A protein and the small-molecule ligand that binds it are described below.
Small molecule (SMILES): Cc1cc(CCCOc2c(C)cc(-c3noc(C(F)(F)F)n3)cc2C)on1

Binding-site contacts:
Ligand atom C2A contacts residue PHE179 of chain 3.A at 3.5 Å (hydrophobic).
Ligand atom C3 contacts residue LEU100 of chain 3.A at 3.6 Å (hydrophobic).
Ligand atom CM2 contacts residue ILE122 of chain 3.A at 3.5 Å (hydrophobic).
Ligand atom CM4 contacts residue TYR142 of chain 3.A at 3.5 Å (hydrophobic).
Ligand atom F1 contacts residue MET124 of chain 3.A at 3.5 Å.
Ligand atom F2 contacts residue TYR142 of chain 3.A at 3.6 Å.
Ligand atom N1A contacts residue PHE179 of chain 3.A at 3.6 Å.
Ligand atom N2 contacts residue LEU100 of chain 3.A at 3.8 Å.
Ligand atom F3 contacts residue TYR142 of chain 3.A at 2.6 Å.
Ligand atom CM3 contacts residue ASN212 of chain 3.A at 3.6 Å.
Ligand atom N1A contacts residue TYR144 of chain 3.A at 3.3 Å.
Ligand atom F1 contacts residue LEU217 of chain 3.A at 3.3 Å.
Ligand atom N3A contacts residue LEU217 of chain 3.A at 3.6 Å.
Ligand atom CM6 contacts residue LEU184 of chain 3.A at 3.4 Å (hydrophobic).
Ligand atom C6B contacts residue LEU181 of chain 3.A at 3.5 Å (hydrophobic).
Ligand atom C4 contacts residue TYR190 of chain 3.A at 3.6 Å (hydrophobic).
Ligand atom F2 contacts residue VAL168 of chain 3.A at 2.9 Å.
Ligand atom C4B contacts residue LEU181 of chain 3.A at 3.8 Å (hydrophobic).
Ligand atom CM6 contacts residue MET214 of chain 3.A at 3.4 Å (hydrophobic).
Ligand atom CM6 contacts residue TYR144 of chain 3.A at 3.6 Å (hydrophobic).
Ligand atom C5B contacts residue LEU181 of chain 3.A at 3.5 Å (hydrophobic).
Ligand atom C1B contacts residue ILE98 of chain 3.A at 3.7 Å (hydrophobic).
Ligand atom F2 contacts residue PHE179 of chain 3.A at 3.6 Å.
Ligand atom N3A contacts residue PHE179 of chain 3.A at 3.2 Å.
Ligand atom CM3 contacts residue TYR190 of chain 3.A at 3.7 Å (hydrophobic).
Ligand atom C2A contacts residue TYR144 of chain 3.A at 3.6 Å (hydrophobic).
Ligand atom F3 contacts residue ALA166 of chain 3.A at 3.2 Å.
Ligand atom C4 contacts residue LEU100 of chain 3.A at 3.7 Å (hydrophobic).
Ligand atom F3 contacts residue TYR144 of chain 3.A at 3.1 Å.
Ligand atom O1 contacts residue LEU100 of chain 3.A at 3.7 Å.
Ligand atom F1 contacts residue TYR142 of chain 3.A at 3.3 Å.
Ligand atom O1A contacts residue TYR144 of chain 3.A at 3.3 Å.
Ligand atom O1B contacts residue ILE98 of chain 3.A at 3.1 Å.
Ligand atom C3A contacts residue PHE179 of chain 3.A at 3.4 Å (hydrophobic).
Ligand atom C1B contacts residue LEU181 of chain 3.A at 3.8 Å (hydrophobic).
Ligand atom O1 contacts residue MET214 of chain 3.A at 3.3 Å.
Ligand atom C3A contacts residue TYR144 of chain 3.A at 3.7 Å (hydrophobic).
Ligand atom C5B contacts residue TYR144 of chain 3.A at 3.7 Å (hydrophobic).
Ligand atom F3 contacts residue MET143 of chain 3.A at 3.3 Å.
Ligand atom C1C contacts residue MET214 of chain 3.A at 3.5 Å (hydrophobic).

Sequence of chain 3.A:
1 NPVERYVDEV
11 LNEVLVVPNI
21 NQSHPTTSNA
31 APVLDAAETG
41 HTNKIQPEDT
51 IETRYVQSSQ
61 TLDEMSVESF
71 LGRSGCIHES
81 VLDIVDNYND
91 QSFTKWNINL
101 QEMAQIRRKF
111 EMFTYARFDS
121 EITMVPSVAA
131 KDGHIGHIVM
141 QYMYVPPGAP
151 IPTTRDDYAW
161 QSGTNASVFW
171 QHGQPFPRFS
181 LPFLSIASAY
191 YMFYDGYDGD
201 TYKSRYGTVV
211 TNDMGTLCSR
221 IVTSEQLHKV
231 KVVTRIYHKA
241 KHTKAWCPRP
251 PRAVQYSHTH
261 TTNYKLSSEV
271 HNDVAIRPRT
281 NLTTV

Sequence of chain 3.C:
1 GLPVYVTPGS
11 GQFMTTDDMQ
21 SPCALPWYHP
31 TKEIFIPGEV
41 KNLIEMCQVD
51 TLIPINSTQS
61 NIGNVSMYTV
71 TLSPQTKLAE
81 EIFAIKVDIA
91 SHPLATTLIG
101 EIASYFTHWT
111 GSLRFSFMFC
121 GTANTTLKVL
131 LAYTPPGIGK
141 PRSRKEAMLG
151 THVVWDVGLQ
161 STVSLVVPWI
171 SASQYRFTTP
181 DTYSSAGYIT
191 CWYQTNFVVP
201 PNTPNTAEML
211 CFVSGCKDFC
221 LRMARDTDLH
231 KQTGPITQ